Sequence of chain 1.A:
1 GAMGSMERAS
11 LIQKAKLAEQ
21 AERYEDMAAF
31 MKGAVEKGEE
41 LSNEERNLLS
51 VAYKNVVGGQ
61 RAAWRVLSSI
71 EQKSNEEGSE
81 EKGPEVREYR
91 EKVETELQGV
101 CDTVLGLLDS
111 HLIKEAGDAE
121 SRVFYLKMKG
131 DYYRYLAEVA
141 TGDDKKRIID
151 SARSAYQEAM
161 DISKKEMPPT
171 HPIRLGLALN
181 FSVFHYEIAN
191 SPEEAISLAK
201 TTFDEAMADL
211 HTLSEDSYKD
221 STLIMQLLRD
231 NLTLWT

Sequence of chain 1.B:
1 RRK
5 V

This protein binds this small molecule.
Small molecule (SMILES): COC[C@H]1CC[C@@H]2/C1=C\[C@]1(C)C(=C([C@H](C)COC(C)=O)C[C@@H]1O)[C@@H](O)[C@H](O)[C@@H]2C

Binding-site contacts:
Ligand atom CAU contacts residue VAL5 of chain 1.B at 4.0 Å (hydrophobic).
Ligand atom CAP contacts residue SER50 of chain 1.A at 4.1 Å.
Ligand atom CAN contacts residue VAL5 of chain 1.B at 3.9 Å (hydrophobic).
Ligand atom CAN contacts residue LYS127 of chain 1.A at 3.9 Å.
Ligand atom CAU contacts residue LEU223 of chain 1.A at 4.0 Å (hydrophobic).
Ligand atom CAD contacts residue SER50 of chain 1.A at 4.3 Å.
Ligand atom OAR contacts residue PRO172 of chain 1.A at 3.7 Å.
Ligand atom CAO contacts residue ASN47 of chain 1.A at 3.6 Å.
Ligand atom CAZ contacts residue MET128 of chain 1.A at 3.5 Å (hydrophobic).
Ligand atom CAQ contacts residue ILE173 of chain 1.A at 3.8 Å (hydrophobic).
Ligand atom CAC contacts residue VAL5 of chain 1.B at 4.3 Å (hydrophobic).
Ligand atom CAJ contacts residue VAL5 of chain 1.B at 4.1 Å (hydrophobic).
Ligand atom CAA contacts residue ILE173 of chain 1.A at 4.4 Å (hydrophobic).
Ligand atom CAQ contacts residue ASN47 of chain 1.A at 3.6 Å.
Ligand atom CAM contacts residue VAL5 of chain 1.B at 4.3 Å (hydrophobic).
Ligand atom CAA contacts residue PRO172 of chain 1.A at 4.2 Å (hydrophobic).
Ligand atom OBC contacts residue ASP220 of chain 1.A at 4.3 Å.
Ligand atom CAU contacts residue ILE224 of chain 1.A at 4.0 Å (hydrophobic).
Ligand atom CAP contacts residue LYS127 of chain 1.A at 3.9 Å.
Ligand atom CAL contacts residue ILE173 of chain 1.A at 4.3 Å (hydrophobic).
Ligand atom OAS contacts residue LYS127 of chain 1.A at 2.8 Å (salt-bridge).
Ligand atom CAL contacts residue VAL5 of chain 1.B at 4.0 Å (hydrophobic).
Ligand atom OAY contacts residue VAL51 of chain 1.A at 3.8 Å.
Ligand atom CAM contacts residue ILE173 of chain 1.A at 4.3 Å (hydrophobic).
Ligand atom CAH contacts residue PRO172 of chain 1.A at 4.2 Å (hydrophobic).
Ligand atom CAZ contacts residue SER50 of chain 1.A at 4.3 Å.
Ligand atom CAO contacts residue SER50 of chain 1.A at 4.0 Å.
Ligand atom CAL contacts residue ILE224 of chain 1.A at 4.0 Å (hydrophobic).
Ligand atom CAL contacts residue PRO172 of chain 1.A at 3.6 Å (hydrophobic).
Ligand atom CAM contacts residue LYS127 of chain 1.A at 3.8 Å.
Ligand atom CAZ contacts residue PHE124 of chain 1.A at 3.7 Å (hydrophobic).
Ligand atom CAZ contacts residue LYS127 of chain 1.A at 3.6 Å.
Ligand atom CAQ contacts residue PHE124 of chain 1.A at 3.7 Å (hydrophobic).
Ligand atom CAL contacts residue GLY176 of chain 1.A at 4.0 Å.
Ligand atom CAP contacts residue PHE124 of chain 1.A at 3.6 Å (hydrophobic).
Ligand atom OAY contacts residue VAL5 of chain 1.B at 4.2 Å.
Ligand atom CAO contacts residue VAL51 of chain 1.A at 4.0 Å (hydrophobic).
Ligand atom OAS contacts residue PHE124 of chain 1.A at 4.2 Å.
Ligand atom CAI contacts residue VAL51 of chain 1.A at 4.2 Å (hydrophobic).
Ligand atom CAM contacts residue GLY176 of chain 1.A at 4.3 Å.